Binding-site contacts:
Ligand atom C2 contacts residue ALA118 of chain 1.A at 4.2 Å (hydrophobic).
Ligand atom C17 contacts residue MET90 of chain 1.A at 4.1 Å (hydrophobic).
Ligand atom C6 contacts residue VAL20 of chain 1.A at 4.1 Å (hydrophobic).
Ligand atom C24 contacts residue MET90 of chain 1.A at 3.6 Å (hydrophobic).
Ligand atom C19 contacts residue GLY60 of chain 1.A at 4.2 Å.
Ligand atom C13 contacts residue VAL88 of chain 1.A at 4.1 Å (hydrophobic).
Ligand atom C11 contacts residue LEU99 of chain 1.A at 3.6 Å (hydrophobic).
Ligand atom C19 contacts residue LEU61 of chain 1.A at 3.9 Å (hydrophobic).
Ligand atom C1 contacts residue ASP103 of chain 1.A at 3.7 Å.
Ligand atom C18 contacts residue GLY60 of chain 1.A at 3.6 Å.
Ligand atom C3 contacts residue VAL88 of chain 1.A at 4.1 Å (hydrophobic).
Ligand atom C2 contacts residue ASN40 of chain 1.A at 3.5 Å.
Ligand atom C10 contacts residue ASN40 of chain 1.A at 3.7 Å.
Ligand atom C11 contacts residue ASN40 of chain 1.A at 4.0 Å.
Ligand atom C10 contacts residue VAL101 of chain 1.A at 4.1 Å (hydrophobic).
Ligand atom O1 contacts residue ASP103 of chain 1.A at 2.5 Å (salt-bridge).
Ligand atom C5 contacts residue VAL20 of chain 1.A at 4.2 Å (hydrophobic).
Ligand atom C25 contacts residue TRP92 of chain 1.A at 3.4 Å (hydrophobic).
Ligand atom C12 contacts residue MET90 of chain 1.A at 4.1 Å (hydrophobic).
Ligand atom C11 contacts residue TRP120 of chain 1.A at 3.6 Å (hydrophobic).
Ligand atom C10 contacts residue VAL88 of chain 1.A at 4.2 Å (hydrophobic).
Ligand atom C6 contacts residue TYR16 of chain 1.A at 3.4 Å (hydrophobic).
Ligand atom C12 contacts residue VAL88 of chain 1.A at 4.1 Å (hydrophobic).
Ligand atom C3 contacts residue ASN40 of chain 1.A at 3.5 Å.
Ligand atom C2 contacts residue ASP103 of chain 1.A at 4.0 Å.
Ligand atom C25 contacts residue MET90 of chain 1.A at 3.8 Å (hydrophobic).
Ligand atom C6 contacts residue TYR57 of chain 1.A at 4.2 Å (hydrophobic).
Ligand atom C10 contacts residue TRP120 of chain 1.A at 3.5 Å (hydrophobic).
Ligand atom C24 contacts residue LEU99 of chain 1.A at 3.9 Å (hydrophobic).
Ligand atom O1 contacts residue MET116 of chain 1.A at 3.3 Å.
Ligand atom C24 contacts residue TRP120 of chain 1.A at 3.7 Å (hydrophobic).
Ligand atom C16 contacts residue MET90 of chain 1.A at 3.2 Å (hydrophobic).
Ligand atom C1 contacts residue MET116 of chain 1.A at 4.2 Å (hydrophobic).
Ligand atom C4 contacts residue ASN40 of chain 1.A at 4.0 Å.
Ligand atom C24 contacts residue TRP92 of chain 1.A at 4.2 Å (hydrophobic).
Ligand atom O1 contacts residue TYR16 of chain 1.A at 2.7 Å (h-bond).
Ligand atom C1 contacts residue TYR16 of chain 1.A at 3.4 Å (hydrophobic).
Ligand atom C1 contacts residue ASN40 of chain 1.A at 3.9 Å.
Ligand atom C26 contacts residue MET90 of chain 1.A at 3.9 Å (hydrophobic).
Ligand atom O26 contacts residue MET90 of chain 1.A at 3.9 Å.

This protein binds this small molecule.
Small molecule (SMILES): C[C@]12CCc3c(ccc4cc(O)ccc34)[C@@H]1CCC2=O

Sequence of chain 1.A:
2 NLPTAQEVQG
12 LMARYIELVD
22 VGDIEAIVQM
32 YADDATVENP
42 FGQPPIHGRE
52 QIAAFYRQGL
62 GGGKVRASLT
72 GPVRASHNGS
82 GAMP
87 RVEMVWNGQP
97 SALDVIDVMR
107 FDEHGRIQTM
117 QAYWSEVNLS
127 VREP